Sequence of chain 1.D:
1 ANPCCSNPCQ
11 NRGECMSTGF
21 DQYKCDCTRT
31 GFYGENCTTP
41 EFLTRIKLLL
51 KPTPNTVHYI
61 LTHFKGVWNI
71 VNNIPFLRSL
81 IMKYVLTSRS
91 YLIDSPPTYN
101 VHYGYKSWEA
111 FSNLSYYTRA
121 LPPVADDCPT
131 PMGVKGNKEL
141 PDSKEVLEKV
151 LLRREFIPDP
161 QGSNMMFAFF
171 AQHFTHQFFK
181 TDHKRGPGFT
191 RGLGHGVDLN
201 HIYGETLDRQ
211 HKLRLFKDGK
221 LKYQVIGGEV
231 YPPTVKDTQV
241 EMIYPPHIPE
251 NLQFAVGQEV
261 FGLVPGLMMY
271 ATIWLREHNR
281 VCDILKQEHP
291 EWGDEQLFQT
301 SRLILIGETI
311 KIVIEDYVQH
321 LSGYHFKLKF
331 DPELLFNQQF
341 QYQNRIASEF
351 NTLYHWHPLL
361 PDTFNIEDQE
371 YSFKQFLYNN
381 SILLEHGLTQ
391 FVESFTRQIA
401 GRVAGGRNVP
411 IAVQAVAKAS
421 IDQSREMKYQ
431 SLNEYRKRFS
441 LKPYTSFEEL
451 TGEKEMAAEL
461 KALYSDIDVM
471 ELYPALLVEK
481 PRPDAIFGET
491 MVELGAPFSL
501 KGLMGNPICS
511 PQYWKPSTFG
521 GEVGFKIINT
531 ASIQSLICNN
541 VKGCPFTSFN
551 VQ

Binding-site contacts:
Ligand atom CAR contacts residue ALA496 of chain 1.D at 3.8 Å (hydrophobic).
Ligand atom OAU contacts residue LEU321 of chain 1.D at 4.0 Å.
Ligand atom OAU contacts residue TRP356 of chain 1.D at 3.9 Å.
Ligand atom CAG contacts residue VAL318 of chain 1.D at 3.7 Å (hydrophobic).
Ligand atom CAO contacts residue TYR324 of chain 1.D at 3.9 Å (hydrophobic).
Ligand atom OAK contacts residue VAL85 of chain 1.D at 3.1 Å.
Ligand atom OAH contacts residue SER499 of chain 1.D at 2.8 Å (h-bond).
Ligand atom NAP contacts residue SER499 of chain 1.D at 3.9 Å.
Ligand atom CAO contacts residue VAL318 of chain 1.D at 3.5 Å (hydrophobic).
Ligand atom OAL contacts residue LEU500 of chain 1.D at 4.0 Å.
Ligand atom CAI contacts residue ILE314 of chain 1.D at 3.7 Å (hydrophobic).
Ligand atom CAT contacts residue LEU321 of chain 1.D at 3.5 Å (hydrophobic).
Ligand atom NAP contacts residue ALA496 of chain 1.D at 3.5 Å.
Ligand atom CAM contacts residue MET82 of chain 1.D at 3.7 Å (hydrophobic).
Ligand atom CAW contacts residue LEU321 of chain 1.D at 3.6 Å (hydrophobic).
Ligand atom CAW contacts residue VAL492 of chain 1.D at 4.0 Å (hydrophobic).
Ligand atom OAH contacts residue ALA496 of chain 1.D at 4.0 Å.
Ligand atom OAQ contacts residue ALA496 of chain 1.D at 3.2 Å.
Ligand atom CAO contacts residue LEU328 of chain 1.D at 3.8 Å (hydrophobic).
Ligand atom CAF contacts residue LEU500 of chain 1.D at 3.3 Å (hydrophobic).
Ligand atom CAG contacts residue ALA496 of chain 1.D at 3.7 Å (hydrophobic).
Ligand atom CAF contacts residue MET82 of chain 1.D at 3.9 Å (hydrophobic).
Ligand atom CAB contacts residue LEU500 of chain 1.D at 4.0 Å (hydrophobic).
Ligand atom OAL contacts residue ARG89 of chain 1.D at 3.4 Å.
Ligand atom CAN contacts residue VAL318 of chain 1.D at 3.8 Å (hydrophobic).
Ligand atom CAN contacts residue ALA496 of chain 1.D at 3.3 Å (hydrophobic).
Ligand atom OAH contacts residue VAL318 of chain 1.D at 3.7 Å.
Ligand atom CAC contacts residue VAL318 of chain 1.D at 3.6 Å (hydrophobic).
Ligand atom CAM contacts residue LEU86 of chain 1.D at 3.8 Å (hydrophobic).
Ligand atom CAV contacts residue LEU321 of chain 1.D at 3.5 Å (hydrophobic).
Ligand atom NAP contacts residue VAL318 of chain 1.D at 3.9 Å.
Ligand atom CAW contacts residue PHE487 of chain 1.D at 3.6 Å (hydrophobic).
Ligand atom OAL contacts residue ALA496 of chain 1.D at 3.4 Å (h-bond).
Ligand atom NAJ contacts residue ALA496 of chain 1.D at 4.1 Å.
Ligand atom CAM contacts residue LEU500 of chain 1.D at 3.6 Å (hydrophobic).
Ligand atom CAC contacts residue SER499 of chain 1.D at 3.9 Å.
Ligand atom OAK contacts residue ARG89 of chain 1.D at 3.5 Å.
Ligand atom CAI contacts residue LEU503 of chain 1.D at 4.0 Å (hydrophobic).
Ligand atom CAD contacts residue LEU503 of chain 1.D at 3.7 Å (hydrophobic).
Ligand atom NAS contacts residue SER499 of chain 1.D at 3.8 Å.

The small molecule below binds the protein below.
Small molecule (SMILES): Cc1cc(NC(=O)C2=C(O)c3ccccc3S(=O)(=O)N2C)no1